The small molecule below binds the protein below.
Small molecule (SMILES): CC(=O)N[C@@H]1[C@@H](O)[C@H](O)[C@@H](CO)O[C@H]1O

Binding-site contacts:
Ligand atom C1 contacts residue ASN654 of chain 1.A at 1.4 Å.
Ligand atom C2 contacts residue ASN654 of chain 1.A at 2.5 Å.
Ligand atom O7 contacts residue ASN654 of chain 1.A at 4.1 Å.
Ligand atom O5 contacts residue ASN654 of chain 1.A at 2.4 Å (h-bond).
Ligand atom C5 contacts residue ASN654 of chain 1.A at 3.7 Å.
Ligand atom C3 contacts residue ASN654 of chain 1.A at 3.8 Å.
Ligand atom C7 contacts residue ASN654 of chain 1.A at 3.7 Å.
Ligand atom C4 contacts residue ASN654 of chain 1.A at 4.2 Å.
Ligand atom N2 contacts residue ASN654 of chain 1.A at 2.9 Å (h-bond).

Sequence of chain 1.A:
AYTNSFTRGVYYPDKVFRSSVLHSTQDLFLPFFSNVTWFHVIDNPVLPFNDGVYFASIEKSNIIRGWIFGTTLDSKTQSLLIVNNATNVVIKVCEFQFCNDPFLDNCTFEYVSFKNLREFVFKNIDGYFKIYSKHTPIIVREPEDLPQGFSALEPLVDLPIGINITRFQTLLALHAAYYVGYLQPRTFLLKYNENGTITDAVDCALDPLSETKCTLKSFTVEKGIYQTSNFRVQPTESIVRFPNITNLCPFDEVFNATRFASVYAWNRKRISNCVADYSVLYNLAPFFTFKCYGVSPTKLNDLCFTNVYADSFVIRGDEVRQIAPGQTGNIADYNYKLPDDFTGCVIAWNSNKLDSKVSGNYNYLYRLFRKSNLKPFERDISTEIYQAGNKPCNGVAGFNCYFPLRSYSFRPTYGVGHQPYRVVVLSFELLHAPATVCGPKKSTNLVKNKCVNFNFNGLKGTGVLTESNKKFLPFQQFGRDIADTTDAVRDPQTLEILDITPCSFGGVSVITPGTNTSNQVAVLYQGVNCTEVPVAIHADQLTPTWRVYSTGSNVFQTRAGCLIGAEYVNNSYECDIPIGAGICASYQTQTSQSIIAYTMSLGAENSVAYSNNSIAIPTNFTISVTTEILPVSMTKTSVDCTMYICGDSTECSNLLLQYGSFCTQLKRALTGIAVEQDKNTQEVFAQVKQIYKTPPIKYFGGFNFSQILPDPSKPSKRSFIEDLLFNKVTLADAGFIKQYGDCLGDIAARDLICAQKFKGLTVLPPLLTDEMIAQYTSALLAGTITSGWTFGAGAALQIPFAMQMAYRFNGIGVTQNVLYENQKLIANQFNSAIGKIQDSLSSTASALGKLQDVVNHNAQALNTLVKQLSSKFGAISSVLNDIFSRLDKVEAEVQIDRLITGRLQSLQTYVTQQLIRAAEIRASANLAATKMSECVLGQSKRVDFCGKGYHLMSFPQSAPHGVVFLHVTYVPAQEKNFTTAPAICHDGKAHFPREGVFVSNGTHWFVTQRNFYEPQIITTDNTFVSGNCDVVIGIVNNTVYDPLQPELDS